Binding-site contacts:
Ligand atom CAB contacts residue LEU197 of chain 1.A at 3.7 Å (hydrophobic).
Ligand atom OAI contacts residue LEU197 of chain 1.A at 3.2 Å.
Ligand atom CAR contacts residue THR199 of chain 1.A at 3.8 Å.
Ligand atom CAA contacts residue LEU197 of chain 1.A at 3.7 Å (hydrophobic).
Ligand atom OAH contacts residue TRP208 of chain 1.A at 3.8 Å.
Ligand atom CAP contacts residue PRO200 of chain 1.A at 3.6 Å (hydrophobic).
Ligand atom OAH contacts residue VAL121 of chain 1.A at 3.9 Å.
Ligand atom CAD contacts residue THR199 of chain 1.A at 3.4 Å.
Ligand atom CAS contacts residue HIS64 of chain 1.A at 3.6 Å.
Ligand atom CAC contacts residue LEU197 of chain 1.A at 3.8 Å (hydrophobic).
Ligand atom CAS contacts residue ASN62 of chain 1.A at 3.7 Å.
Ligand atom CAE contacts residue LEU197 of chain 1.A at 3.8 Å (hydrophobic).
Ligand atom NAJ contacts residue HIS96 of chain 1.A at 3.3 Å (h-bond).
Ligand atom CAU contacts residue HIS64 of chain 1.A at 3.4 Å.
Ligand atom OAH contacts residue HIS119 of chain 1.A at 3.2 Å (h-bond).
Ligand atom SAG contacts residue THR198 of chain 1.A at 3.8 Å.
Ligand atom OAH contacts residue HIS94 of chain 1.A at 3.4 Å.
Ligand atom NAJ contacts residue HIS119 of chain 1.A at 3.5 Å (h-bond).
Ligand atom CAF contacts residue LEU197 of chain 1.A at 3.8 Å (hydrophobic).
Ligand atom NAN contacts residue PRO200 of chain 1.A at 2.8 Å (h-bond).
Ligand atom CAM contacts residue THR199 of chain 1.A at 3.4 Å.
Ligand atom NAT contacts residue ASN62 of chain 1.A at 3.2 Å.
Ligand atom NAL contacts residue THR199 of chain 1.A at 2.8 Å (h-bond).
Ligand atom CAC contacts residue THR199 of chain 1.A at 3.6 Å.
Ligand atom CAU contacts residue ASN62 of chain 1.A at 3.7 Å.
Ligand atom CAR contacts residue TRP5 of chain 1.A at 3.8 Å (hydrophobic).
Ligand atom OAH contacts residue VAL142 of chain 1.A at 3.6 Å.
Ligand atom CAA contacts residue VAL121 of chain 1.A at 3.8 Å (hydrophobic).
Ligand atom NAJ contacts residue ZN1 of chain 1.B at 2.0 Å.
Ligand atom SAG contacts residue ZN1 of chain 1.B at 3.0 Å.
Ligand atom NAT contacts residue HIS64 of chain 1.A at 2.9 Å (h-bond).
Ligand atom OAI contacts residue TRP208 of chain 1.A at 3.3 Å.
Ligand atom OAH contacts residue ZN1 of chain 1.B at 3.0 Å.
Ligand atom OAI contacts residue THR198 of chain 1.A at 2.8 Å (h-bond).
Ligand atom CAS contacts residue TRP5 of chain 1.A at 3.8 Å (hydrophobic).
Ligand atom OAK contacts residue PHE130 of chain 1.A at 3.3 Å.
Ligand atom NAJ contacts residue HIS94 of chain 1.A at 3.2 Å (h-bond).
Ligand atom NAN contacts residue THR199 of chain 1.A at 3.5 Å (h-bond).
Ligand atom CAF contacts residue VAL121 of chain 1.A at 3.6 Å (hydrophobic).
Ligand atom NAJ contacts residue THR198 of chain 1.A at 2.8 Å (h-bond).

This small molecule binds to this protein.
Small molecule (SMILES): NS(=O)(=O)c1ccc(O)c(NC(=O)NCc2ccncc2)c1

Sequence of chain 1.A:
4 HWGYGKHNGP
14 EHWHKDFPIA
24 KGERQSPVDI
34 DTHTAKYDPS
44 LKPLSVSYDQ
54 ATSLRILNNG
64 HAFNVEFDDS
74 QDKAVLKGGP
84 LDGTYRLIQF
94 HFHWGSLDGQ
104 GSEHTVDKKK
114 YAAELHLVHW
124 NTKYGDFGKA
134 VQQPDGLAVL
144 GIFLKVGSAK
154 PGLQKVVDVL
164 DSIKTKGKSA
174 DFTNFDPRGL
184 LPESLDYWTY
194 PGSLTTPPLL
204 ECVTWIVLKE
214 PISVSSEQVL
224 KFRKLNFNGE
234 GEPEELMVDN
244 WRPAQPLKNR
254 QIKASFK